Binding-site contacts:
Ligand atom C8 contacts residue ASN118 of chain 15.A at 3.7 Å.
Ligand atom O6 contacts residue THR120 of chain 15.A at 3.6 Å (h-bond).
Ligand atom C5 contacts residue ASN118 of chain 15.A at 3.6 Å.
Ligand atom C7 contacts residue ASN118 of chain 15.A at 3.8 Å.
Ligand atom N2 contacts residue ASN118 of chain 15.A at 2.9 Å (h-bond).
Ligand atom O5 contacts residue THR89 of chain 15.A at 4.5 Å.
Ligand atom C8 contacts residue SER66 of chain 15.A at 3.6 Å.
Ligand atom O6 contacts residue PHE119 of chain 15.A at 2.8 Å (h-bond).
Ligand atom O5 contacts residue ASN118 of chain 15.A at 2.4 Å (h-bond).
Ligand atom C2 contacts residue ASN118 of chain 15.A at 2.5 Å.
Ligand atom C1 contacts residue SER66 of chain 15.A at 4.5 Å.
Ligand atom C1 contacts residue THR89 of chain 15.A at 4.2 Å.
Ligand atom O6 contacts residue ASN118 of chain 15.A at 4.2 Å.
Ligand atom C8 contacts residue ASP67 of chain 15.A at 3.7 Å.
Ligand atom O6 contacts residue THR89 of chain 15.A at 3.9 Å.
Ligand atom C3 contacts residue ASN118 of chain 15.A at 3.8 Å.
Ligand atom C4 contacts residue ASN118 of chain 15.A at 4.2 Å.
Ligand atom C1 contacts residue ASN118 of chain 15.A at 1.4 Å.
Ligand atom O5 contacts residue PHE119 of chain 15.A at 3.9 Å.
Ligand atom O5 contacts residue THR120 of chain 15.A at 3.4 Å (h-bond).
Ligand atom C6 contacts residue PHE119 of chain 15.A at 4.0 Å (hydrophobic).
Ligand atom C5 contacts residue THR120 of chain 15.A at 4.2 Å.
Ligand atom C6 contacts residue THR120 of chain 15.A at 3.8 Å.
Ligand atom N2 contacts residue TYR90 of chain 15.A at 4.4 Å.

A protein and the small-molecule ligand that binds it are described below.
Small molecule (SMILES): CC(=O)N[C@@H]1[C@@H](O)[C@H](O)[C@@H](CO)O[C@H]1O

Sequence of chain 15.A:
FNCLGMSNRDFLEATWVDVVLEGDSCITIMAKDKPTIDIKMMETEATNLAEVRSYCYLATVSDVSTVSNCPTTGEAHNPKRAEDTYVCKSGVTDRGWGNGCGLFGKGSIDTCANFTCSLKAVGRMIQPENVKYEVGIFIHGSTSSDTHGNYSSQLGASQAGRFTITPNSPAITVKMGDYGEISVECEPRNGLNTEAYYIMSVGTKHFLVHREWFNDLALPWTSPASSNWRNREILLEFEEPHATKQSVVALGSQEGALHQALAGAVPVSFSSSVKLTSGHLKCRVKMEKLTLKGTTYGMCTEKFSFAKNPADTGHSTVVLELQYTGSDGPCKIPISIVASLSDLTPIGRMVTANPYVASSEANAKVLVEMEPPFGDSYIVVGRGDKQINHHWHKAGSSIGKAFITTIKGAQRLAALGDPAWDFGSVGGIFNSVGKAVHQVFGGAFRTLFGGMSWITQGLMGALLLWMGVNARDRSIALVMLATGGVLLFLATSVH